Sequence of chain 1.A:
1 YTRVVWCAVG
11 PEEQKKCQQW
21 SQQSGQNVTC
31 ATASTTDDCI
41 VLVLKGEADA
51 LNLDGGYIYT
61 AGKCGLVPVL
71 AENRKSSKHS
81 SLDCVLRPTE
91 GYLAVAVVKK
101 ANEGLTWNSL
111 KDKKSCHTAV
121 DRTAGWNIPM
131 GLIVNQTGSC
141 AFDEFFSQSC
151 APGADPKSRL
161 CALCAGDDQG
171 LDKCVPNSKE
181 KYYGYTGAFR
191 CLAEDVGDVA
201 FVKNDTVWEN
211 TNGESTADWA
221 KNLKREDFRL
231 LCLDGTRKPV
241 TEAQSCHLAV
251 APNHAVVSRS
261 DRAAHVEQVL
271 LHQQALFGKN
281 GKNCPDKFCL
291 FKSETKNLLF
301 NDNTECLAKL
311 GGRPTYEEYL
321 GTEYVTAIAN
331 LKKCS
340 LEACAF

This small molecule binds to this protein.
Small molecule (SMILES): CC(=O)N[C@H]1[C@H](O[C@H]2[C@H](O)[C@@H](NC(C)=O)CO[C@@H]2CO)O[C@H](CO)[C@@H](O)[C@@H]1O

Binding-site contacts:
Ligand atom O7 contacts residue ARG225 of chain 1.A at 4.5 Å.
Ligand atom O7 contacts residue LEU93 of chain 1.A at 3.3 Å.
Ligand atom C7 contacts residue TRP208 of chain 1.A at 4.4 Å (hydrophobic).
Ligand atom O7 contacts residue GLN244 of chain 1.A at 4.3 Å.
Ligand atom O6 contacts residue GLU209 of chain 1.A at 4.2 Å.
Ligand atom C1 contacts residue ASP205 of chain 1.A at 4.3 Å.
Ligand atom O5 contacts residue TRP208 of chain 1.A at 3.5 Å.
Ligand atom C1 contacts residue ASN204 of chain 1.A at 1.4 Å.
Ligand atom C1 contacts residue TRP208 of chain 1.A at 3.9 Å (hydrophobic).
Ligand atom C5 contacts residue ASP205 of chain 1.A at 4.2 Å.
Ligand atom C5 contacts residue TRP208 of chain 1.A at 3.5 Å (hydrophobic).
Ligand atom C8 contacts residue ARG225 of chain 1.A at 4.3 Å.
Ligand atom C5 contacts residue ASN204 of chain 1.A at 3.7 Å.
Ligand atom C8 contacts residue GLU214 of chain 1.A at 3.4 Å.
Ligand atom O6 contacts residue ASP205 of chain 1.A at 2.9 Å (salt-bridge).
Ligand atom O7 contacts residue ASN204 of chain 1.A at 3.7 Å.
Ligand atom C3 contacts residue ASN204 of chain 1.A at 3.9 Å.
Ligand atom C6 contacts residue ASP205 of chain 1.A at 4.0 Å.
Ligand atom C8 contacts residue ALA243 of chain 1.A at 4.3 Å (hydrophobic).
Ligand atom C2 contacts residue ASN204 of chain 1.A at 2.7 Å.
Ligand atom C8 contacts residue TRP208 of chain 1.A at 4.5 Å (hydrophobic).
Ligand atom C8 contacts residue LEU93 of chain 1.A at 3.6 Å (hydrophobic).
Ligand atom C7 contacts residue GLN244 of chain 1.A at 4.4 Å.
Ligand atom C5 contacts residue LYS75 of chain 1.A at 4.4 Å.
Ligand atom O7 contacts residue TRP208 of chain 1.A at 3.8 Å.
Ligand atom O5 contacts residue ASN204 of chain 1.A at 2.3 Å (h-bond).
Ligand atom C7 contacts residue ASN204 of chain 1.A at 3.6 Å.
Ligand atom O6 contacts residue LYS75 of chain 1.A at 4.2 Å.
Ligand atom C8 contacts residue GLN244 of chain 1.A at 3.5 Å.
Ligand atom C6 contacts residue TRP208 of chain 1.A at 3.4 Å (hydrophobic).
Ligand atom C7 contacts residue LEU93 of chain 1.A at 3.6 Å (hydrophobic).
Ligand atom N2 contacts residue ASN204 of chain 1.A at 3.2 Å (h-bond).
Ligand atom C4 contacts residue ASN204 of chain 1.A at 4.3 Å.
Ligand atom O5 contacts residue ASP205 of chain 1.A at 3.5 Å (salt-bridge).